Sequence of chain 1.A:
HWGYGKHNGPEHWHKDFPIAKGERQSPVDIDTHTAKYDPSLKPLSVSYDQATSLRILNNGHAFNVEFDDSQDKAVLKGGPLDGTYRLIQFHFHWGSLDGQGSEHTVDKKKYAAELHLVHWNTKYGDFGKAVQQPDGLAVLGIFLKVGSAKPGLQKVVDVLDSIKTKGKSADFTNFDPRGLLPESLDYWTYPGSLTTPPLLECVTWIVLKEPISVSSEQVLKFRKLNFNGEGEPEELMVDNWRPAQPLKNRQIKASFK

The small molecule below binds the protein below.
Small molecule (SMILES): NS(=O)(=O)c1ccc(CCO)cc1

Binding-site contacts:
Ligand atom C contacts residue LYS112 of chain 1.A at 3.5 Å.
Ligand atom C7 contacts residue VAL109 of chain 1.A at 4.0 Å (hydrophobic).
Ligand atom C3 contacts residue LYS112 of chain 1.A at 3.8 Å.
Ligand atom N contacts residue LYS111 of chain 1.A at 2.8 Å (salt-bridge).
Ligand atom C5 contacts residue ASP110 of chain 1.A at 4.0 Å.
Ligand atom C2 contacts residue LYS111 of chain 1.A at 3.7 Å.
Ligand atom S contacts residue LYS111 of chain 1.A at 3.5 Å (salt-bridge).
Ligand atom O2 contacts residue LYS111 of chain 1.A at 3.5 Å (salt-bridge).
Ligand atom O2 contacts residue LYS113 of chain 1.A at 3.0 Å (salt-bridge).
Ligand atom C7 contacts residue LYS112 of chain 1.A at 4.1 Å.
Ligand atom C6 contacts residue ASP110 of chain 1.A at 4.0 Å.
Ligand atom C4 contacts residue ASP110 of chain 1.A at 3.5 Å.
Ligand atom C4 contacts residue LYS111 of chain 1.A at 4.1 Å.
Ligand atom C2 contacts residue LYS112 of chain 1.A at 3.6 Å.
Ligand atom C5 contacts residue LYS112 of chain 1.A at 4.0 Å.
Ligand atom S contacts residue LYS112 of chain 1.A at 4.1 Å.
Ligand atom N contacts residue LYS112 of chain 1.A at 4.5 Å.
Ligand atom C7 contacts residue ASP110 of chain 1.A at 3.3 Å.
Ligand atom O2 contacts residue LYS112 of chain 1.A at 3.6 Å.
Ligand atom O2 contacts residue GLY102 of chain 1.A at 4.5 Å.
Ligand atom C4 contacts residue LYS112 of chain 1.A at 4.0 Å.
Ligand atom N contacts residue LYS113 of chain 1.A at 4.2 Å.
Ligand atom C1 contacts residue LYS112 of chain 1.A at 3.5 Å.
Ligand atom C3 contacts residue ASP110 of chain 1.A at 4.2 Å.
Ligand atom C3 contacts residue LYS111 of chain 1.A at 3.6 Å.
Ligand atom S contacts residue LYS113 of chain 1.A at 4.2 Å.